Sequence of chain 1.F:
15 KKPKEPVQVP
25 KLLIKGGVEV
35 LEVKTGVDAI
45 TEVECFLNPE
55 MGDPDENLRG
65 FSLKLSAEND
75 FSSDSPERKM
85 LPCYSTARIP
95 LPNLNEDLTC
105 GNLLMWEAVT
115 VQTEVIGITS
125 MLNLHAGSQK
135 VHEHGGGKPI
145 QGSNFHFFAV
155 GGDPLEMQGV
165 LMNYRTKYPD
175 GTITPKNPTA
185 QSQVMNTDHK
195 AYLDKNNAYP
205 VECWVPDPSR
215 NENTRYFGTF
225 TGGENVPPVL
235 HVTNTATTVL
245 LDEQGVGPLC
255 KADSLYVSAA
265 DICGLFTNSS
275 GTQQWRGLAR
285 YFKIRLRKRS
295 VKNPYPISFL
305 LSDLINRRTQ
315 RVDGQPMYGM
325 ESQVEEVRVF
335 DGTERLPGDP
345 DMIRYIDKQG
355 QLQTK

Sequence of chain 2.F:
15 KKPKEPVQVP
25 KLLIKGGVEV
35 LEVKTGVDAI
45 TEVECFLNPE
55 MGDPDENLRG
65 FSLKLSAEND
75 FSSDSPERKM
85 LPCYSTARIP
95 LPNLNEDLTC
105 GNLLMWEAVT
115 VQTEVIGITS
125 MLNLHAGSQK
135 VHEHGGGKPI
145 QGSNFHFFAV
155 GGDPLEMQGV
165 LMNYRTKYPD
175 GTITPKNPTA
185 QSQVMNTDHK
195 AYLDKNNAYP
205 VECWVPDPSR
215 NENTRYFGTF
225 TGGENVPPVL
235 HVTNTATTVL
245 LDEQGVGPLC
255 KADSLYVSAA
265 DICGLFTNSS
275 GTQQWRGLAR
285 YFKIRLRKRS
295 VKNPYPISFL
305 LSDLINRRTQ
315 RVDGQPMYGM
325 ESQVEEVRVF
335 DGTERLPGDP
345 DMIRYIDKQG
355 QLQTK

This small molecule binds to this protein.
Small molecule (SMILES): CC(=O)N[C@H]1[C@H]([C@H](O)[C@H](O)CO)O[C@@](O[C@H](CO)[C@@H](O)[C@@H]2O[C@@H](C(=O)O)C[C@H](O)[C@H]2NC(C)=O)(C(=O)O)C[C@@H]1O

Binding-site contacts:
Ligand atom O8 contacts residue ASN272 of chain 1.F at 3.3 Å (h-bond).
Ligand atom C10 contacts residue LEU62 of chain 1.F at 3.6 Å (hydrophobic).
Ligand atom O9 contacts residue GLN278 of chain 1.F at 4.1 Å.
Ligand atom C6 contacts residue LYS68 of chain 1.F at 4.0 Å.
Ligand atom O1B contacts residue THR276 of chain 1.F at 2.4 Å (h-bond).
Ligand atom O9 contacts residue LEU67 of chain 1.F at 2.3 Å.
Ligand atom C8 contacts residue LYS68 of chain 1.F at 3.5 Å.
Ligand atom N5 contacts residue GLN278 of chain 1.F at 3.9 Å.
Ligand atom O8 contacts residue LYS68 of chain 1.F at 3.1 Å.
Ligand atom C10 contacts residue GLN278 of chain 1.F at 4.1 Å.
Ligand atom C9 contacts residue LEU67 of chain 1.F at 3.4 Å (hydrophobic).
Ligand atom C1 contacts residue ASN272 of chain 1.F at 3.9 Å.
Ligand atom O1A contacts residue SER274 of chain 1.F at 3.8 Å.
Ligand atom C8 contacts residue GLN278 of chain 1.F at 3.7 Å.
Ligand atom C9 contacts residue GLN278 of chain 1.F at 3.3 Å.
Ligand atom N5 contacts residue ASN272 of chain 1.F at 3.2 Å (h-bond).
Ligand atom C11 contacts residue LEU62 of chain 1.F at 3.9 Å (hydrophobic).
Ligand atom O10 contacts residue PHE75 of chain 5.F at 3.9 Å.
Ligand atom C11 contacts residue PHE75 of chain 5.F at 3.5 Å (hydrophobic).
Ligand atom C11 contacts residue THR276 of chain 1.F at 3.2 Å.
Ligand atom C9 contacts residue LYS68 of chain 1.F at 3.6 Å.
Ligand atom O1B contacts residue ASN272 of chain 1.F at 3.4 Å (h-bond).
Ligand atom O1B contacts residue LYS68 of chain 1.F at 3.0 Å (salt-bridge).
Ligand atom O9 contacts residue LYS68 of chain 1.F at 2.5 Å (salt-bridge).
Ligand atom O8 contacts residue THR276 of chain 1.F at 3.9 Å.
Ligand atom C11 contacts residue PHE65 of chain 1.F at 4.0 Å (hydrophobic).
Ligand atom C11 contacts residue GLN278 of chain 1.F at 3.5 Å.
Ligand atom C11 contacts residue HIS138 of chain 2.F at 3.1 Å.
Ligand atom C7 contacts residue GLN278 of chain 1.F at 3.9 Å.
Ligand atom C10 contacts residue ASN272 of chain 1.F at 3.9 Å.
Ligand atom C6 contacts residue ASN272 of chain 1.F at 3.6 Å.
Ligand atom O4 contacts residue ASP74 of chain 5.F at 4.0 Å.
Ligand atom O7 contacts residue LEU62 of chain 1.F at 3.9 Å.
Ligand atom O1A contacts residue THR276 of chain 1.F at 3.3 Å (h-bond).
Ligand atom C11 contacts residue PHE270 of chain 1.F at 3.9 Å (hydrophobic).
Ligand atom O10 contacts residue LEU62 of chain 1.F at 3.2 Å.
Ligand atom C1 contacts residue THR276 of chain 1.F at 3.1 Å.
Ligand atom C11 contacts residue ASN272 of chain 1.F at 3.6 Å.
Ligand atom O1A contacts residue ASN272 of chain 1.F at 4.1 Å.
Ligand atom O8 contacts residue GLN278 of chain 1.F at 3.5 Å (h-bond).

Sequence of chain 5.F:
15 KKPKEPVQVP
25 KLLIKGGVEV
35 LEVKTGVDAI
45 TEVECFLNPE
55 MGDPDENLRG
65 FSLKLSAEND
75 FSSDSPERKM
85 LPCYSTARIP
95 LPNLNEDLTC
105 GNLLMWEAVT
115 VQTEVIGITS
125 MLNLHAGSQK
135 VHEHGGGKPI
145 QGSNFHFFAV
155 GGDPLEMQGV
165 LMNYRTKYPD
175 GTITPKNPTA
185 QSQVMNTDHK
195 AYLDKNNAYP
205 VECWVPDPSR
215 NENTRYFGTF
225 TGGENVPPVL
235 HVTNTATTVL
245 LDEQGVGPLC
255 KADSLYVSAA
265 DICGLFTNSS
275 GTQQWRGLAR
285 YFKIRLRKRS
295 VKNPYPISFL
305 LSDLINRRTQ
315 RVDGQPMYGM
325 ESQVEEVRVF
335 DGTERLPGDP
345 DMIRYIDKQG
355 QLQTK